Binding-site contacts:
Ligand atom C6 contacts residue TYR409 of chain 1.D at 3.1 Å (hydrophobic).
Ligand atom O3' contacts residue PHE374 of chain 1.D at 3.4 Å.
Ligand atom C1' contacts residue ARG175 of chain 1.D at 3.4 Å.
Ligand atom N7 contacts residue TYR409 of chain 1.D at 2.6 Å (h-bond).
Ligand atom C2 contacts residue GLN305 of chain 1.D at 3.2 Å.
Ligand atom C6 contacts residue ARG371 of chain 1.D at 3.2 Å.
Ligand atom OP2 contacts residue ARG175 of chain 1.D at 2.9 Å (salt-bridge).
Ligand atom O2' contacts residue PHE374 of chain 1.D at 3.1 Å.
Ligand atom OP2 contacts residue ARG260 of chain 1.D at 2.4 Å (salt-bridge).
Ligand atom C6 contacts residue SER309 of chain 1.D at 3.5 Å.
Ligand atom C2' contacts residue LYS199 of chain 1.D at 3.4 Å.
Ligand atom O2' contacts residue LYS199 of chain 1.D at 2.4 Å (salt-bridge).
Ligand atom C4 contacts residue GLN305 of chain 1.D at 3.2 Å.
Ligand atom N6 contacts residue SER309 of chain 1.D at 3.4 Å (h-bond).
Ligand atom N3 contacts residue ARG175 of chain 1.D at 3.2 Å (salt-bridge).
Ligand atom C5 contacts residue ARG371 of chain 1.D at 3.4 Å.
Ligand atom N3 contacts residue GLN305 of chain 1.D at 2.4 Å (h-bond).
Ligand atom N1 contacts residue TRP394 of chain 1.D at 3.3 Å.
Ligand atom C2 contacts residue PRO373 of chain 1.D at 3.5 Å (hydrophobic).
Ligand atom N6 contacts residue TRP264 of chain 1.D at 3.2 Å.
Ligand atom C1' contacts residue GLN305 of chain 1.D at 3.2 Å.
Ligand atom C4 contacts residue ARG371 of chain 1.D at 3.4 Å.
Ligand atom N1 contacts residue SER309 of chain 1.D at 2.7 Å (h-bond).
Ligand atom N6 contacts residue TRP394 of chain 1.D at 3.1 Å.
Ligand atom C3' contacts residue ARG260 of chain 1.D at 3.3 Å.
Ligand atom C8 contacts residue VAL370 of chain 1.D at 3.4 Å (hydrophobic).
Ligand atom O4' contacts residue ARG175 of chain 1.D at 2.5 Å (salt-bridge).
Ligand atom P contacts residue ARG260 of chain 1.D at 3.2 Å.
Ligand atom O3' contacts residue ARG260 of chain 1.D at 3.2 Å (salt-bridge).
Ligand atom C5 contacts residue TYR409 of chain 1.D at 3.1 Å (hydrophobic).
Ligand atom N1 contacts residue ARG371 of chain 1.D at 3.3 Å.
Ligand atom C4' contacts residue ARG175 of chain 1.D at 3.3 Å.
Ligand atom OP2 contacts residue PHE374 of chain 1.D at 3.2 Å.
Ligand atom N6 contacts residue TYR409 of chain 1.D at 2.4 Å (h-bond).
Ligand atom C6 contacts residue TRP394 of chain 1.D at 3.1 Å (hydrophobic).
Ligand atom C5' contacts residue PHE374 of chain 1.D at 3.4 Å (hydrophobic).
Ligand atom O5' contacts residue ARG175 of chain 1.D at 3.0 Å (salt-bridge).
Ligand atom N1 contacts residue ASN176 of chain 1.D at 3.1 Å (h-bond).
Ligand atom C2 contacts residue ASN176 of chain 1.D at 3.4 Å.
Ligand atom N6 contacts residue TYR301 of chain 1.D at 2.9 Å (h-bond).

Sequence of chain 1.D:
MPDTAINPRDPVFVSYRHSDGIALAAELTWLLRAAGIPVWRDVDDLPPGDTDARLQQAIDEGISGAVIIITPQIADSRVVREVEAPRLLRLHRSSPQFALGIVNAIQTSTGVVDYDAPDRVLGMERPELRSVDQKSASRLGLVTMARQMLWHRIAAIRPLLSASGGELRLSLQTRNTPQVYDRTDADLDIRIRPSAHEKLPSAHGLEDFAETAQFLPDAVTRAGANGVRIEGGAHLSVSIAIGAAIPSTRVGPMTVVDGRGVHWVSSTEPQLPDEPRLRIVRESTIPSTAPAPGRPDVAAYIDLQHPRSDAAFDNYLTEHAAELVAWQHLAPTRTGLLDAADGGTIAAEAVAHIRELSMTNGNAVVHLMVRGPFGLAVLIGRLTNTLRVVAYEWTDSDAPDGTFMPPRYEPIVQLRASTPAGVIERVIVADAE

This protein binds this small molecule.
Small molecule (SMILES): Nc1ncnc2c1ncn2[C@@H]1O[C@H](CO[P](=O)(O)O[C@H]2[C@@H](O)[C@H](n3cnc4c(N)ncnc43)O[C@@H]2CO[P](=O)(O)O[C@H]2[C@@H](O)[C@H](n3cnc4c(N)ncnc43)O[C@@H]2COP(=O)=O)[C@@H](O)[C@H]1O